A small-molecule ligand and the protein it binds are described below.
Small molecule (SMILES): CC(=O)N[C@@H]1[C@@H](O)[C@H](O)[C@@H](CO)O[C@H]1O

Sequence of chain 1.H:
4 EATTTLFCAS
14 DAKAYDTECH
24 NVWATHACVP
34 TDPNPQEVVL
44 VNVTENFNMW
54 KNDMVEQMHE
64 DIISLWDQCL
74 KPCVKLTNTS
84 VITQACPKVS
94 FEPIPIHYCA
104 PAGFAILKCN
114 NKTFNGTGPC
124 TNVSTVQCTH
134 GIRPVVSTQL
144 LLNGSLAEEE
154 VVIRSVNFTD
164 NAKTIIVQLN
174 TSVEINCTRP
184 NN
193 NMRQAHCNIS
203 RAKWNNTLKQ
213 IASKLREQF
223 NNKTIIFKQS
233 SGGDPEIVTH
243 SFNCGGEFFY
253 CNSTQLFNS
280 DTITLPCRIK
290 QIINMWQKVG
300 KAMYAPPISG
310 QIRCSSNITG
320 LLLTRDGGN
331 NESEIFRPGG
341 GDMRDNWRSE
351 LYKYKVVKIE

Binding-site contacts:
Ligand atom O7 contacts residue ASN179 of chain 1.H at 4.2 Å.
Ligand atom C5 contacts residue ASN179 of chain 1.H at 3.1 Å.
Ligand atom C4 contacts residue ASN179 of chain 1.H at 3.5 Å.
Ligand atom C7 contacts residue ASN179 of chain 1.H at 4.2 Å.
Ligand atom C6 contacts residue ILE178 of chain 1.H at 4.2 Å (hydrophobic).
Ligand atom C1 contacts residue ASN179 of chain 1.H at 1.4 Å.
Ligand atom O6 contacts residue GLU177 of chain 1.H at 2.9 Å.
Ligand atom O6 contacts residue ASN179 of chain 1.H at 3.3 Å (h-bond).
Ligand atom C6 contacts residue ASN179 of chain 1.H at 3.1 Å.
Ligand atom C6 contacts residue GLU177 of chain 1.H at 3.2 Å.
Ligand atom O6 contacts residue ILE178 of chain 1.H at 3.0 Å (h-bond).
Ligand atom C3 contacts residue ASN179 of chain 1.H at 3.5 Å.
Ligand atom C2 contacts residue ASN179 of chain 1.H at 2.4 Å.
Ligand atom O5 contacts residue ASN179 of chain 1.H at 2.5 Å (h-bond).
Ligand atom O5 contacts residue ASN200 of chain 1.H at 4.2 Å.
Ligand atom N2 contacts residue ASN179 of chain 1.H at 3.5 Å (h-bond).